This small molecule binds to this protein.
Small molecule (SMILES): CC(C)CCC[C@@H](C)[C@H]1CC[C@H]2[C@@H]3CC=C4C[C@@H](O)CC[C@]4(C)[C@H]3CC[C@]12C

Sequence of chain 1.C:
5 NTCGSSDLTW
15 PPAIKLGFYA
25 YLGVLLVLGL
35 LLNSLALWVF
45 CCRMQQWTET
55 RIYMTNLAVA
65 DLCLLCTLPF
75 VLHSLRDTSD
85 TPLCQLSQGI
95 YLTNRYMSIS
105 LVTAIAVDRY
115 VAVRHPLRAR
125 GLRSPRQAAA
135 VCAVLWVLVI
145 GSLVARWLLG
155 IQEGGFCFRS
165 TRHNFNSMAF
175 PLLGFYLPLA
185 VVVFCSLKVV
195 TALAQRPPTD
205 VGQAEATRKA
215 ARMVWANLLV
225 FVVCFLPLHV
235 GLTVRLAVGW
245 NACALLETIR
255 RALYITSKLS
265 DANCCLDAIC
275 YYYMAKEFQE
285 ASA

Binding-site contacts:
Ligand atom C7 contacts residue LEU139 of chain 1.C at 4.2 Å (hydrophobic).
Ligand atom C22 contacts residue VAL111 of chain 1.C at 4.1 Å (hydrophobic).
Ligand atom C1 contacts residue LEU177 of chain 1.C at 4.4 Å (hydrophobic).
Ligand atom C6 contacts residue PRO182 of chain 1.C at 3.6 Å (hydrophobic).
Ligand atom C7 contacts residue PRO182 of chain 1.C at 3.8 Å (hydrophobic).
Ligand atom C27 contacts residue GLN131 of chain 1.C at 3.5 Å.
Ligand atom C25 contacts residue VAL135 of chain 1.C at 4.2 Å (hydrophobic).
Ligand atom C7 contacts residue THR107 of chain 1.C at 4.5 Å.
Ligand atom C27 contacts residue VAL135 of chain 1.C at 3.9 Å (hydrophobic).
Ligand atom C24 contacts residue VAL135 of chain 1.C at 4.3 Å (hydrophobic).
Ligand atom C25 contacts residue GLN131 of chain 1.C at 4.2 Å.
Ligand atom C19 contacts residue LEU142 of chain 1.C at 2.7 Å (hydrophobic).
Ligand atom C16 contacts residue ALA108 of chain 1.C at 4.3 Å (hydrophobic).
Ligand atom C15 contacts residue SER104 of chain 1.C at 3.9 Å.
Ligand atom C9 contacts residue PRO182 of chain 1.C at 4.3 Å (hydrophobic).
Ligand atom C5 contacts residue PRO182 of chain 1.C at 4.4 Å (hydrophobic).
Ligand atom C16 contacts residue THR107 of chain 1.C at 3.8 Å.
Ligand atom C14 contacts residue LEU139 of chain 1.C at 4.2 Å (hydrophobic).
Ligand atom C11 contacts residue LEU181 of chain 1.C at 4.5 Å (hydrophobic).
Ligand atom O1 contacts residue SER146 of chain 1.C at 3.9 Å.
Ligand atom C24 contacts residue VAL111 of chain 1.C at 3.9 Å (hydrophobic).
Ligand atom C6 contacts residue GLY178 of chain 1.C at 4.2 Å.
Ligand atom C8 contacts residue LEU139 of chain 1.C at 3.9 Å (hydrophobic).
Ligand atom C4 contacts residue SER104 of chain 1.C at 3.8 Å.
Ligand atom C17 contacts residue THR107 of chain 1.C at 4.3 Å.
Ligand atom C15 contacts residue ALA108 of chain 1.C at 4.5 Å (hydrophobic).
Ligand atom O1 contacts residue GLY178 of chain 1.C at 4.1 Å.
Ligand atom C7 contacts residue SER104 of chain 1.C at 3.5 Å.
Ligand atom C10 contacts residue LEU142 of chain 1.C at 4.2 Å (hydrophobic).
Ligand atom C5 contacts residue SER104 of chain 1.C at 3.8 Å.
Ligand atom C14 contacts residue THR107 of chain 1.C at 4.0 Å.
Ligand atom C15 contacts residue LEU139 of chain 1.C at 3.6 Å (hydrophobic).
Ligand atom C18 contacts residue LEU139 of chain 1.C at 4.1 Å (hydrophobic).
Ligand atom C26 contacts residue VAL111 of chain 1.C at 4.2 Å (hydrophobic).
Ligand atom C2 contacts residue GLY178 of chain 1.C at 4.3 Å.
Ligand atom C3 contacts residue GLY178 of chain 1.C at 3.7 Å.
Ligand atom C23 contacts residue VAL111 of chain 1.C at 4.2 Å (hydrophobic).
Ligand atom C2 contacts residue LEU142 of chain 1.C at 4.2 Å (hydrophobic).
Ligand atom C6 contacts residue SER104 of chain 1.C at 3.2 Å.
Ligand atom C15 contacts residue THR107 of chain 1.C at 3.8 Å.